This small molecule binds to this protein.
Small molecule (SMILES): N[C@@H](CCCC[NH3+])C(=O)O

Binding-site contacts:
Ligand atom C contacts residue ARG248 of chain 2.A at 3.6 Å.
Ligand atom C contacts residue GLU137 of chain 2.A at 4.2 Å.
Ligand atom NZ contacts residue GLU136 of chain 2.A at 3.0 Å (salt-bridge).
Ligand atom O contacts residue HIS187 of chain 2.B at 3.4 Å.
Ligand atom OXT contacts residue HIS187 of chain 2.B at 2.8 Å (h-bond).
Ligand atom CA contacts residue HIS187 of chain 2.B at 4.4 Å.
Ligand atom O contacts residue ARG248 of chain 2.A at 2.9 Å (salt-bridge).
Ligand atom O contacts residue GLU137 of chain 2.A at 4.3 Å.
Ligand atom CA contacts residue GLU137 of chain 2.A at 3.5 Å.
Ligand atom NZ contacts residue SER141 of chain 2.A at 2.8 Å (h-bond).
Ligand atom NZ contacts residue ALA138 of chain 2.A at 2.8 Å (h-bond).
Ligand atom CG contacts residue ARG174 of chain 2.A at 4.2 Å.
Ligand atom CB contacts residue GLU136 of chain 2.A at 3.3 Å.
Ligand atom NZ contacts residue GLU135 of chain 2.A at 4.4 Å.
Ligand atom CG contacts residue GLU136 of chain 2.A at 3.8 Å.
Ligand atom CD contacts residue ALA138 of chain 2.A at 4.1 Å (hydrophobic).
Ligand atom CA contacts residue GLU136 of chain 2.A at 3.6 Å.
Ligand atom C contacts residue THR312 of chain 2.A at 3.9 Å.
Ligand atom O contacts residue HIS338 of chain 2.A at 4.5 Å.
Ligand atom CE contacts residue GLU136 of chain 2.A at 3.1 Å.
Ligand atom CA contacts residue THR312 of chain 2.A at 3.6 Å.
Ligand atom CG contacts residue THR312 of chain 2.A at 3.7 Å.
Ligand atom CD contacts residue THR312 of chain 2.A at 4.5 Å.
Ligand atom OXT contacts residue ARG248 of chain 2.A at 3.0 Å (salt-bridge).
Ligand atom CD contacts residue GLU136 of chain 2.A at 3.5 Å.
Ligand atom CD contacts residue ARG174 of chain 2.A at 3.6 Å.
Ligand atom N contacts residue GLU137 of chain 2.A at 4.2 Å.
Ligand atom CE contacts residue ALA138 of chain 2.A at 4.0 Å (hydrophobic).
Ligand atom NZ contacts residue PRO139 of chain 2.A at 4.2 Å.
Ligand atom CE contacts residue SER141 of chain 2.A at 3.6 Å.
Ligand atom CB contacts residue THR312 of chain 2.A at 4.2 Å.
Ligand atom OXT contacts residue THR312 of chain 2.A at 3.4 Å (h-bond).
Ligand atom N contacts residue SER313 of chain 2.A at 4.5 Å.
Ligand atom CB contacts residue GLU137 of chain 2.A at 3.9 Å.
Ligand atom C contacts residue HIS187 of chain 2.B at 3.4 Å.
Ligand atom N contacts residue GLU136 of chain 2.A at 2.7 Å (salt-bridge).
Ligand atom O contacts residue ARG174 of chain 2.A at 4.3 Å.
Ligand atom OXT contacts residue GLY311 of chain 2.A at 4.1 Å.
Ligand atom N contacts residue THR312 of chain 2.A at 2.6 Å (h-bond).

Sequence of chain 2.A:
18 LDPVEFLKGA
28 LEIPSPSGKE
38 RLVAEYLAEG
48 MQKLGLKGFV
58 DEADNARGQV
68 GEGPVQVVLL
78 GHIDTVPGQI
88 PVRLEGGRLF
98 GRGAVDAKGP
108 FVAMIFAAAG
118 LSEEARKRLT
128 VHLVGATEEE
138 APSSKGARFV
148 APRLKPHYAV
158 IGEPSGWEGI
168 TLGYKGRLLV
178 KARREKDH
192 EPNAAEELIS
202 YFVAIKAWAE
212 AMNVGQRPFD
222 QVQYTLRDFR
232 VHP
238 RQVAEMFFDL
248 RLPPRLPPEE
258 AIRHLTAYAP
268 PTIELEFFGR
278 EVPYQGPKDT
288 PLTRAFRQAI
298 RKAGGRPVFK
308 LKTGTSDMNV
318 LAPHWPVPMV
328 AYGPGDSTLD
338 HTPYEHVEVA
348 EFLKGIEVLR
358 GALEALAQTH

Sequence of chain 2.B:
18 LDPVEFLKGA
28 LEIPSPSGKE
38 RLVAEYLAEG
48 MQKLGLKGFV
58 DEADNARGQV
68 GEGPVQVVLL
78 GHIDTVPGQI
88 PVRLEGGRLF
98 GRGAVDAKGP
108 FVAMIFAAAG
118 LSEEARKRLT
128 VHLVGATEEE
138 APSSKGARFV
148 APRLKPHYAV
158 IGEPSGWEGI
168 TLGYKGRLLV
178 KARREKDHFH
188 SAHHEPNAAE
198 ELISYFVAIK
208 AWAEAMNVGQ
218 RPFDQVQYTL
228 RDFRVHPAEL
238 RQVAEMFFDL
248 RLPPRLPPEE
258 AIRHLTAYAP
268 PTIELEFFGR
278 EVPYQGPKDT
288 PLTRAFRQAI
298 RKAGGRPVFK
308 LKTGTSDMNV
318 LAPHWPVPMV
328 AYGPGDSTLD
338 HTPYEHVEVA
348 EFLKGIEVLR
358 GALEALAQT